Sequence of chain 1.D:
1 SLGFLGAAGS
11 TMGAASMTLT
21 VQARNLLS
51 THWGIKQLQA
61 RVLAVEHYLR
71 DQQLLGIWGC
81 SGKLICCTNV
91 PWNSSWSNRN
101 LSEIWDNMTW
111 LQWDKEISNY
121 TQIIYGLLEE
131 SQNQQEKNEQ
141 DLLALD

Binding-site contacts:
Ligand atom C8 contacts residue LYS115 of chain 1.D at 3.4 Å.
Ligand atom C8 contacts residue GLU116 of chain 1.D at 3.1 Å.
Ligand atom C8 contacts residue ILE117 of chain 1.D at 3.9 Å (hydrophobic).
Ligand atom C1 contacts residue ASN119 of chain 1.D at 1.5 Å.
Ligand atom O7 contacts residue TYR120 of chain 1.D at 3.1 Å (h-bond).
Ligand atom O7 contacts residue ASN119 of chain 1.D at 3.3 Å (h-bond).
Ligand atom C2 contacts residue ASN119 of chain 1.D at 2.5 Å.
Ligand atom C8 contacts residue TYR120 of chain 1.D at 3.9 Å (hydrophobic).
Ligand atom N2 contacts residue ASN119 of chain 1.D at 2.9 Å (h-bond).
Ligand atom C7 contacts residue ASN119 of chain 1.D at 3.2 Å.
Ligand atom C5 contacts residue ASN119 of chain 1.D at 3.8 Å.
Ligand atom C3 contacts residue ASN119 of chain 1.D at 3.9 Å.
Ligand atom C8 contacts residue SER118 of chain 1.D at 3.6 Å.
Ligand atom C7 contacts residue GLU116 of chain 1.D at 4.3 Å.
Ligand atom C8 contacts residue ASN119 of chain 1.D at 3.7 Å.
Ligand atom C7 contacts residue TYR120 of chain 1.D at 4.2 Å (hydrophobic).
Ligand atom O5 contacts residue ASN119 of chain 1.D at 2.5 Å (h-bond).
Ligand atom C4 contacts residue ASN119 of chain 1.D at 4.3 Å.

A protein and the small-molecule ligand that binds it are described below.
Small molecule (SMILES): CC(=O)N[C@@H]1[C@@H](O)[C@H](O)[C@@H](CO)O[C@H]1O